Sequence of chain 3.E:
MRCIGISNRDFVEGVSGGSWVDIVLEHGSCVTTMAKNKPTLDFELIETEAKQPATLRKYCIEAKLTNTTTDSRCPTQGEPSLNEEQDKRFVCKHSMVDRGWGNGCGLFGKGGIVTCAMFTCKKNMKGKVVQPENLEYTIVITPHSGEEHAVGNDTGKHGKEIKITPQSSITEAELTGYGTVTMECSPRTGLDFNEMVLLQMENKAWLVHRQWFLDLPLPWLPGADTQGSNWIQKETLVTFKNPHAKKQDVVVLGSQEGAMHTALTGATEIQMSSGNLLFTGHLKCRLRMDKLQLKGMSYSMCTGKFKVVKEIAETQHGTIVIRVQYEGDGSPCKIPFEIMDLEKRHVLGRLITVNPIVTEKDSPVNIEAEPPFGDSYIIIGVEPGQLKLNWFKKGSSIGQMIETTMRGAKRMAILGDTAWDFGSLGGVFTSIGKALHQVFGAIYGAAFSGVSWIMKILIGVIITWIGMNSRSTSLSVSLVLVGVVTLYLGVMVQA

The small molecule below binds the protein below.
Small molecule (SMILES): CC(=O)N[C@@H]1[C@@H](O)[C@H](O)[C@@H](CO)O[C@H]1O

Binding-site contacts:
Ligand atom C8 contacts residue MET118 of chain 3.E at 4.1 Å (hydrophobic).
Ligand atom C7 contacts residue ASN67 of chain 3.E at 3.8 Å.
Ligand atom O5 contacts residue ASN67 of chain 3.E at 2.4 Å (h-bond).
Ligand atom O7 contacts residue ASN67 of chain 3.E at 4.5 Å.
Ligand atom C2 contacts residue ASN67 of chain 3.E at 2.4 Å.
Ligand atom O3 contacts residue ASN67 of chain 3.E at 3.8 Å.
Ligand atom C3 contacts residue ASN67 of chain 3.E at 3.6 Å.
Ligand atom C7 contacts residue MET118 of chain 3.E at 3.8 Å (hydrophobic).
Ligand atom O7 contacts residue ARG89 of chain 3.E at 4.2 Å.
Ligand atom C4 contacts residue ASN67 of chain 3.E at 4.2 Å.
Ligand atom C8 contacts residue PHE90 of chain 3.E at 4.4 Å (hydrophobic).
Ligand atom C1 contacts residue ASN67 of chain 3.E at 1.4 Å.
Ligand atom N2 contacts residue ASN67 of chain 3.E at 3.3 Å (h-bond).
Ligand atom C8 contacts residue ASN67 of chain 3.E at 3.6 Å.
Ligand atom O7 contacts residue MET118 of chain 3.E at 3.5 Å.
Ligand atom C5 contacts residue ASN67 of chain 3.E at 3.7 Å.